Binding-site contacts:
Ligand atom N1 contacts residue GOL1 of chain 1.D at 2.7 Å (h-bond).
Ligand atom N1 contacts residue ASP101 of chain 1.B at 2.9 Å (salt-bridge).
Ligand atom O1 contacts residue PRO56 of chain 1.A at 3.8 Å.
Ligand atom O4 contacts residue PHE220 of chain 1.A at 3.5 Å.
Ligand atom O2 contacts residue THR68 of chain 1.A at 2.7 Å (h-bond).
Ligand atom C13 contacts residue GOL1 of chain 1.D at 3.5 Å.
Ligand atom C15 contacts residue GLN67 of chain 1.A at 3.3 Å.
Ligand atom C14 contacts residue ASP101 of chain 1.B at 3.6 Å.
Ligand atom O3 contacts residue GLN54 of chain 1.A at 3.5 Å (h-bond).
Ligand atom O5 contacts residue ARG45 of chain 1.A at 3.2 Å (salt-bridge).
Ligand atom O6 contacts residue ARG131 of chain 1.B at 3.1 Å (salt-bridge).
Ligand atom C14 contacts residue GOL1 of chain 1.D at 3.6 Å.
Ligand atom C17 contacts residue PHE220 of chain 1.A at 3.8 Å (hydrophobic).
Ligand atom C1 contacts residue PHE220 of chain 1.A at 3.5 Å (hydrophobic).
Ligand atom O4 contacts residue VAL55 of chain 1.A at 3.2 Å (h-bond).
Ligand atom O5 contacts residue ARG131 of chain 1.B at 2.6 Å (salt-bridge).
Ligand atom C11 contacts residue GLN54 of chain 1.A at 3.6 Å.
Ligand atom C6 contacts residue LEU107 of chain 1.A at 3.7 Å (hydrophobic).
Ligand atom N2 contacts residue PHE220 of chain 1.A at 3.7 Å.
Ligand atom C18 contacts residue GLN54 of chain 1.A at 3.8 Å.
Ligand atom C8 contacts residue TYR9 of chain 1.A at 3.5 Å (hydrophobic).
Ligand atom N1 contacts residue GLN67 of chain 1.A at 2.7 Å (h-bond).
Ligand atom S contacts residue TYR9 of chain 1.A at 3.1 Å (h-bond).
Ligand atom C15 contacts residue THR68 of chain 1.A at 3.3 Å.
Ligand atom C12 contacts residue GLN54 of chain 1.A at 3.6 Å.
Ligand atom C9 contacts residue PHE220 of chain 1.A at 3.6 Å (hydrophobic).
Ligand atom C16 contacts residue PHE220 of chain 1.A at 3.7 Å (hydrophobic).
Ligand atom O4 contacts residue GLN54 of chain 1.A at 3.5 Å.
Ligand atom C contacts residue PHE220 of chain 1.A at 3.6 Å (hydrophobic).
Ligand atom O6 contacts residue GLN54 of chain 1.A at 2.9 Å (h-bond).
Ligand atom C11 contacts residue VAL55 of chain 1.A at 3.7 Å (hydrophobic).
Ligand atom O1 contacts residue THR68 of chain 1.A at 2.9 Å (h-bond).
Ligand atom N contacts residue VAL55 of chain 1.A at 2.8 Å (h-bond).
Ligand atom O1 contacts residue GLN67 of chain 1.A at 3.3 Å.
Ligand atom C18 contacts residue ARG131 of chain 1.B at 3.4 Å.
Ligand atom C10 contacts residue VAL55 of chain 1.A at 3.6 Å (hydrophobic).
Ligand atom C9 contacts residue VAL55 of chain 1.A at 3.8 Å (hydrophobic).
Ligand atom O2 contacts residue GLN67 of chain 1.A at 3.8 Å.
Ligand atom C14 contacts residue GLN67 of chain 1.A at 3.0 Å.
Ligand atom C12 contacts residue VAL55 of chain 1.A at 3.7 Å (hydrophobic).

The protein below binds the small molecule below.
Small molecule (SMILES): N[C@@H](CCC(=O)N[C@@H](CS[C@H](CC=O)c1ccccc1)C(=O)NCC(=O)O)C(=O)O

Sequence of chain 1.A:
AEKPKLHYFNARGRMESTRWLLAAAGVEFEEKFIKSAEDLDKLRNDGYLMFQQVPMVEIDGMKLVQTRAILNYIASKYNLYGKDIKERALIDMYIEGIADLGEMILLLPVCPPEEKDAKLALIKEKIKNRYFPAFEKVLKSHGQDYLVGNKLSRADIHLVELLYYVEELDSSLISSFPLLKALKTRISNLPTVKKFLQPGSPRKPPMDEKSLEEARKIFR

Sequence of chain 1.B:
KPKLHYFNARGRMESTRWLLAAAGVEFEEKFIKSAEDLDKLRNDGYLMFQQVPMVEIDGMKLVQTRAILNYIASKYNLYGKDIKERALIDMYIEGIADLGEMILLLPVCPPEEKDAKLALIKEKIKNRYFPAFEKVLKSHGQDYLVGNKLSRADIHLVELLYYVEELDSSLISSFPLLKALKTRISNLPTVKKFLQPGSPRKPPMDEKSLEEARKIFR